A small-molecule ligand and the protein it binds are described below.
Small molecule (SMILES): C[C@@H]1NC(=O)[C@H](C[C@@](C)(O)CO)NC(=O)[C@H](Cc2c[nH]c3ccccc23)NC(=O)[C@H](C)NC(=O)[C@@H]2C[C@@H](O)CN2C(=O)[C@H](CS)NC(=O)[C@@H]([C@H](C)O)NC1=O

Binding-site contacts:
Ligand atom O contacts residue GLY197 of chain 1.J at 2.8 Å (h-bond).
Ligand atom O contacts residue TYR198 of chain 1.J at 3.0 Å.
Ligand atom CE2 contacts residue ILE78 of chain 1.B at 3.2 Å (hydrophobic).
Ligand atom C contacts residue TYR198 of chain 1.J at 3.7 Å (hydrophobic).
Ligand atom N contacts residue GLY197 of chain 1.J at 3.1 Å (h-bond).
Ligand atom CG contacts residue ILE78 of chain 1.B at 3.3 Å (hydrophobic).
Ligand atom SG contacts residue SER199 of chain 1.J at 3.7 Å.
Ligand atom CE3 contacts residue PRO116 of chain 1.B at 3.4 Å (hydrophobic).
Ligand atom CZ3 contacts residue PRO116 of chain 1.B at 2.8 Å (hydrophobic).
Ligand atom CD2 contacts residue ILE78 of chain 1.B at 3.0 Å (hydrophobic).
Ligand atom CD2 contacts residue GLY197 of chain 1.J at 3.7 Å.
Ligand atom CH2 contacts residue ARG181 of chain 1.B at 3.7 Å.
Ligand atom CE3 contacts residue GLY197 of chain 1.J at 3.3 Å.
Ligand atom N contacts residue ILE78 of chain 1.B at 3.5 Å.
Ligand atom C contacts residue ILE78 of chain 1.B at 3.5 Å (hydrophobic).
Ligand atom CH2 contacts residue MET114 of chain 1.B at 3.3 Å (hydrophobic).
Ligand atom CD1 contacts residue ILE78 of chain 1.B at 3.7 Å (hydrophobic).
Ligand atom C contacts residue GLY197 of chain 1.J at 3.7 Å.
Ligand atom CB contacts residue ILE78 of chain 1.B at 3.1 Å (hydrophobic).
Ligand atom CD1 contacts residue ARG196 of chain 1.J at 3.1 Å.
Ligand atom CA contacts residue SER199 of chain 1.J at 3.5 Å.
Ligand atom O contacts residue SER199 of chain 1.J at 2.8 Å (h-bond).
Ligand atom CA contacts residue ILE78 of chain 1.B at 3.6 Å (hydrophobic).
Ligand atom CB contacts residue SER199 of chain 1.J at 3.7 Å.
Ligand atom CB contacts residue TYR198 of chain 1.J at 1.9 Å (hydrophobic).
Ligand atom O1 contacts residue GLY197 of chain 1.J at 3.5 Å.
Ligand atom CZ3 contacts residue THR194 of chain 1.J at 3.7 Å.
Ligand atom CZ2 contacts residue ARG181 of chain 1.B at 3.0 Å.
Ligand atom CE2 contacts residue ARG181 of chain 1.B at 3.8 Å.
Ligand atom CZ2 contacts residue ILE78 of chain 1.B at 3.7 Å (hydrophobic).
Ligand atom CB contacts residue GLU75 of chain 1.B at 2.7 Å.
Ligand atom CA contacts residue GLY197 of chain 1.J at 3.7 Å.
Ligand atom NE1 contacts residue ILE78 of chain 1.B at 3.6 Å.
Ligand atom CB contacts residue GLY197 of chain 1.J at 2.9 Å.
Ligand atom CG contacts residue GLY197 of chain 1.J at 3.6 Å.
Ligand atom CE3 contacts residue ILE78 of chain 1.B at 3.3 Å (hydrophobic).
Ligand atom N contacts residue GLY197 of chain 1.J at 3.2 Å (h-bond).
Ligand atom CA contacts residue TYR198 of chain 1.J at 3.4 Å (hydrophobic).
Ligand atom CH2 contacts residue PRO116 of chain 1.B at 3.5 Å (hydrophobic).
Ligand atom O contacts residue ILE78 of chain 1.B at 3.1 Å.

Sequence of chain 1.B:
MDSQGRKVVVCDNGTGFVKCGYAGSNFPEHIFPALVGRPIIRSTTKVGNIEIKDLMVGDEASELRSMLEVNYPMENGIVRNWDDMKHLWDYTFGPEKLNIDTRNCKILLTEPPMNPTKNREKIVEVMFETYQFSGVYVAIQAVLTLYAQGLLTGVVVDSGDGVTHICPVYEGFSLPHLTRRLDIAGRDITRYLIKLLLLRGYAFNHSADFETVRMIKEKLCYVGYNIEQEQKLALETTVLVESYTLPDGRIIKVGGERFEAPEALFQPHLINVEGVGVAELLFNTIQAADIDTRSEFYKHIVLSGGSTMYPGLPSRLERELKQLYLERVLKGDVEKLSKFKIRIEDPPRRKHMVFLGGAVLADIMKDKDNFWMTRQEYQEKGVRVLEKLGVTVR

Sequence of chain 1.J:
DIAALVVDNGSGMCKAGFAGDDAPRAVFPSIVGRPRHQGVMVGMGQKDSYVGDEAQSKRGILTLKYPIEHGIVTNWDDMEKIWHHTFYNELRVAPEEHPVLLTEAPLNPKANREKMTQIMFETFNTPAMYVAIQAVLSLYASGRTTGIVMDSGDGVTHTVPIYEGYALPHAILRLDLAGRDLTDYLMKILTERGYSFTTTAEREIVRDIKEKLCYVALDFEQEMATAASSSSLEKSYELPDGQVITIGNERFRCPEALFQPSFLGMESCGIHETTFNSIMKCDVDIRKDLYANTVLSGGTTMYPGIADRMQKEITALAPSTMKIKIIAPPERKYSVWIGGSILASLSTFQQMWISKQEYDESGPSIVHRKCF